Sequence of chain 1.B:
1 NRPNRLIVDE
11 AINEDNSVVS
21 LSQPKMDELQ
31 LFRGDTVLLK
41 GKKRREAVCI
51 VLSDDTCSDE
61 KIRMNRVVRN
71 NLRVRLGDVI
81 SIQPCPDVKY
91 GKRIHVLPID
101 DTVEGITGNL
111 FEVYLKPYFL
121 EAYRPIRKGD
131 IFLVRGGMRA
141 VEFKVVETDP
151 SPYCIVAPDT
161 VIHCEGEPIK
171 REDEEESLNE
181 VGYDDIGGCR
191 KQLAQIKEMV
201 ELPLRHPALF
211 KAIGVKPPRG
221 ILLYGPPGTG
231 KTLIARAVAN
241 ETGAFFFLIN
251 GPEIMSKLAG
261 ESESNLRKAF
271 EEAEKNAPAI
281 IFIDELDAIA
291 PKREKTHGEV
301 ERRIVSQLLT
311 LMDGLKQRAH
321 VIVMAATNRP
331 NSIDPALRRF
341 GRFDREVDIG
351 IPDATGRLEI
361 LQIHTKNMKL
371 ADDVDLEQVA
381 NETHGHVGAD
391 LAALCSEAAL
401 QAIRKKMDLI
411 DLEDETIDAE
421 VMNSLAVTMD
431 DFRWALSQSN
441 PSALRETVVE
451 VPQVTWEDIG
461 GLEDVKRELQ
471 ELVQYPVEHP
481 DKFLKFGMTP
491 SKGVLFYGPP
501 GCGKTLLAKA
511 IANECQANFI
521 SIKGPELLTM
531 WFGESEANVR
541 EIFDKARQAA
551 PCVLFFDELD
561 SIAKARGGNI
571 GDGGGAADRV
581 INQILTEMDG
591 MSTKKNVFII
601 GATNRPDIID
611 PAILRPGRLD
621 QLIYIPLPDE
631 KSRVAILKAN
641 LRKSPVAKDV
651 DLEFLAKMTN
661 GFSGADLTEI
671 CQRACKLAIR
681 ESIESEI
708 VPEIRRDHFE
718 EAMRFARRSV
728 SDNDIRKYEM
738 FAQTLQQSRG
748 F

Binding-site contacts:
Ligand atom C2 contacts residue LEU233 of chain 1.B at 3.7 Å (hydrophobic).
Ligand atom PA contacts residue MG1 of chain 1.Q at 3.3 Å.
Ligand atom C5 contacts residue GLY388 of chain 1.B at 3.7 Å.
Ligand atom O3G contacts residue MG1 of chain 1.Q at 2.1 Å.
Ligand atom PG contacts residue MG1 of chain 1.Q at 3.5 Å.
Ligand atom O2B contacts residue THR229 of chain 1.B at 2.8 Å (h-bond).
Ligand atom O3B contacts residue LYS231 of chain 1.B at 2.9 Å (salt-bridge).
Ligand atom O1A contacts residue MG1 of chain 1.Q at 3.5 Å.
Ligand atom C2' contacts residue LEU233 of chain 1.B at 3.8 Å (hydrophobic).
Ligand atom O2B contacts residue LYS231 of chain 1.B at 2.6 Å (salt-bridge).
Ligand atom S1G contacts residue GLU285 of chain 1.B at 3.5 Å (salt-bridge).
Ligand atom O2A contacts residue MG1 of chain 1.Q at 2.2 Å.
Ligand atom O1B contacts residue THR232 of chain 1.B at 3.1 Å (h-bond).
Ligand atom O2B contacts residue GLY230 of chain 1.B at 2.4 Å (h-bond).
Ligand atom N7 contacts residue GLY230 of chain 1.B at 3.3 Å.
Ligand atom O3A contacts residue GLY230 of chain 1.B at 3.6 Å.
Ligand atom C8 contacts residue ALA389 of chain 1.B at 3.7 Å (hydrophobic).
Ligand atom PB contacts residue GLY228 of chain 1.B at 3.5 Å.
Ligand atom C2 contacts residue ILE363 of chain 1.B at 3.5 Å (hydrophobic).
Ligand atom N3 contacts residue HIS364 of chain 1.B at 3.0 Å (h-bond).
Ligand atom N6 contacts residue THR229 of chain 1.B at 3.0 Å (h-bond).
Ligand atom C8 contacts residue GLY228 of chain 1.B at 3.5 Å.
Ligand atom N7 contacts residue THR229 of chain 1.B at 3.0 Å (h-bond).
Ligand atom C5 contacts residue THR229 of chain 1.B at 3.7 Å.
Ligand atom O3G contacts residue THR232 of chain 1.B at 3.6 Å (h-bond).
Ligand atom N1 contacts residue GLY187 of chain 1.B at 3.6 Å.
Ligand atom O2' contacts residue HIS364 of chain 1.B at 3.1 Å.
Ligand atom C2 contacts residue HIS364 of chain 1.B at 3.7 Å.
Ligand atom C4 contacts residue LEU233 of chain 1.B at 3.6 Å (hydrophobic).
Ligand atom PB contacts residue GLY230 of chain 1.B at 3.5 Å.
Ligand atom N7 contacts residue GLY228 of chain 1.B at 3.4 Å (h-bond).
Ligand atom O2B contacts residue GLY228 of chain 1.B at 3.2 Å.
Ligand atom N3 contacts residue LEU233 of chain 1.B at 3.5 Å.
Ligand atom O1B contacts residue MG1 of chain 1.Q at 2.9 Å.
Ligand atom PB contacts residue LYS231 of chain 1.B at 3.3 Å.
Ligand atom O2A contacts residue THR232 of chain 1.B at 3.3 Å.
Ligand atom O3A contacts residue GLY228 of chain 1.B at 3.3 Å.
Ligand atom O1B contacts residue LYS231 of chain 1.B at 3.2 Å (salt-bridge).
Ligand atom O3B contacts residue GLY228 of chain 1.B at 2.8 Å (h-bond).
Ligand atom N6 contacts residue GLY187 of chain 1.B at 3.6 Å (h-bond).

A protein and the small-molecule ligand that binds it are described below.
Small molecule (SMILES): Nc1ncnc2c1ncn2[C@@H]1O[C@H](COP(=O)(O)OP(=O)(O)OP(O)(O)=S)[C@@H](O)[C@H]1O

Sequence of chain 1.A:
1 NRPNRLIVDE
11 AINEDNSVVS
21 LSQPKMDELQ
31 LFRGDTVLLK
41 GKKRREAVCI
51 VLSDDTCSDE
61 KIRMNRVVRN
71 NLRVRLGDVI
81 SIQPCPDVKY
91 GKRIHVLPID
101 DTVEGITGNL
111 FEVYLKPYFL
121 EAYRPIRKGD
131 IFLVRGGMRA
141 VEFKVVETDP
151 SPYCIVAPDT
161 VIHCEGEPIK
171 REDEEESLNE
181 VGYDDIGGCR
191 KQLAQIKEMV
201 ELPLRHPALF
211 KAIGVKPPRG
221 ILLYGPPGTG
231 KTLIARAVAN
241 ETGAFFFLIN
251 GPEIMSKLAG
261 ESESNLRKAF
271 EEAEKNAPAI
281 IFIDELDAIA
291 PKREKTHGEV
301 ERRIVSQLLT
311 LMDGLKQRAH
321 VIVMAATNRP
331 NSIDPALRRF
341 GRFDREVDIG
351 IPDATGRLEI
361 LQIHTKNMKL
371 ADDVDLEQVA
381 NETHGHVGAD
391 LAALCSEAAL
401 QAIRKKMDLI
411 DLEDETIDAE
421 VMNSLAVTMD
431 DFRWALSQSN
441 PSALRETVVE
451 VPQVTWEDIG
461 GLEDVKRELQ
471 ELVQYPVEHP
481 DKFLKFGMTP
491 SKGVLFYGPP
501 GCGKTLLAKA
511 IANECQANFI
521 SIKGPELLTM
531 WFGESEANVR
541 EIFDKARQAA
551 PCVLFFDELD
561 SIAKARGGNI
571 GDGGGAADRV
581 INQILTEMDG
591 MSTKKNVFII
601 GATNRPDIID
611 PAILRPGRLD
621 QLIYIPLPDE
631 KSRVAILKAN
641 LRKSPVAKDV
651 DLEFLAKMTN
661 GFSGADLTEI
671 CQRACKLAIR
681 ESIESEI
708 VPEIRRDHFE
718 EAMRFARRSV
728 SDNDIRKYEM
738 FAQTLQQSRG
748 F